Binding-site contacts:
Ligand atom C1 contacts residue ASN93 of chain 2.A at 1.4 Å.
Ligand atom C7 contacts residue ASN93 of chain 2.A at 3.5 Å.
Ligand atom O7 contacts residue ASN93 of chain 2.A at 4.0 Å.
Ligand atom N2 contacts residue ASN93 of chain 2.A at 2.7 Å (h-bond).
Ligand atom O5 contacts residue HIS55 of chain 2.A at 3.8 Å.
Ligand atom C5 contacts residue ASN93 of chain 2.A at 3.7 Å.
Ligand atom C2 contacts residue ASN93 of chain 2.A at 2.4 Å.
Ligand atom C1 contacts residue HIS55 of chain 2.A at 4.3 Å.
Ligand atom C4 contacts residue ASN93 of chain 2.A at 4.2 Å.
Ligand atom C3 contacts residue ASN93 of chain 2.A at 3.7 Å.
Ligand atom O5 contacts residue ASN93 of chain 2.A at 2.4 Å (h-bond).

Sequence of chain 2.A:
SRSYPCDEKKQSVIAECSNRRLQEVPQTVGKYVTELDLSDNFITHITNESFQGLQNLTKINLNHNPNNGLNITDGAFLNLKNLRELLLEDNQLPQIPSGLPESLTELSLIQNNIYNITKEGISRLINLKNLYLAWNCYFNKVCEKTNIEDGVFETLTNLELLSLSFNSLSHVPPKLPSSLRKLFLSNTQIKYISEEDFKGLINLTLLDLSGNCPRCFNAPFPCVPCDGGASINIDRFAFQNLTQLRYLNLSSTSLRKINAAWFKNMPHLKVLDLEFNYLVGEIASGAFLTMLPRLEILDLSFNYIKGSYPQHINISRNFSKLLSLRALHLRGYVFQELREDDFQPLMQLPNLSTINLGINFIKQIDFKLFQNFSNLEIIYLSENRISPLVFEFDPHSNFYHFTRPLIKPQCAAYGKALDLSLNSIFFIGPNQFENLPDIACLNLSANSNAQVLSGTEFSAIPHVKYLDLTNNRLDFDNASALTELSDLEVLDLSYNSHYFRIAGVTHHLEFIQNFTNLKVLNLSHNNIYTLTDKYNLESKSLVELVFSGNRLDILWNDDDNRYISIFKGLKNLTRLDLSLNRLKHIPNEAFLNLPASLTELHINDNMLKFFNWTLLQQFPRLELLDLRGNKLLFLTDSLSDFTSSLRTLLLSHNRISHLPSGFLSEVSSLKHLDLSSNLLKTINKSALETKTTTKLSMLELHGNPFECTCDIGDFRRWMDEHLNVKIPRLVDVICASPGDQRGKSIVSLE

The protein below binds the small molecule below.
Small molecule (SMILES): CC(=O)N[C@@H]1[C@@H](O)[C@H](O)[C@@H](CO)O[C@H]1O